Sequence of chain 1.B:
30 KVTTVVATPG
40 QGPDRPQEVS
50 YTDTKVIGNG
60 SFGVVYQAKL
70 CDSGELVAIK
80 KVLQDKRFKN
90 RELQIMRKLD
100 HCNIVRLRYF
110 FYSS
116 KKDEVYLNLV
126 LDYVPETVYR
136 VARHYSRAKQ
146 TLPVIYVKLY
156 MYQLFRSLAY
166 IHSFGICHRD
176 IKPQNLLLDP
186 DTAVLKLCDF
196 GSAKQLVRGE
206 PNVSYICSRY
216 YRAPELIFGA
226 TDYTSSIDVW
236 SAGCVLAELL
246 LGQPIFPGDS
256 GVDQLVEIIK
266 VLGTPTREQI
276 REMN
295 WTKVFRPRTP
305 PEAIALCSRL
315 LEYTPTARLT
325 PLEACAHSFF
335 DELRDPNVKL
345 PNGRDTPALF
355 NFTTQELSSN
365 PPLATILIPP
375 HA

The small molecule below binds the protein below.
Small molecule (SMILES): COc1ccc(C2=NNC(=O)/C2=N/Nc2ccc(Cl)cc2)cc1OC

Binding-site contacts:
Ligand atom N13 contacts residue ALA77 of chain 1.B at 3.4 Å.
Ligand atom O15 contacts residue VAL129 of chain 1.B at 3.0 Å (h-bond).
Ligand atom C4 contacts residue VAL64 of chain 1.B at 3.8 Å (hydrophobic).
Ligand atom C8 contacts residue ASP194 of chain 1.B at 3.5 Å.
Ligand atom C16 contacts residue LEU182 of chain 1.B at 3.5 Å (hydrophobic).
Ligand atom C14 contacts residue ASP127 of chain 1.B at 3.4 Å.
Ligand atom O9 contacts residue GLU91 of chain 1.B at 3.5 Å (salt-bridge).
Ligand atom C14 contacts residue LEU182 of chain 1.B at 3.6 Å (hydrophobic).
Ligand atom C19 contacts residue VAL129 of chain 1.B at 3.8 Å (hydrophobic).
Ligand atom C11 contacts residue LEU182 of chain 1.B at 3.7 Å (hydrophobic).
Ligand atom C7 contacts residue LEU126 of chain 1.B at 3.5 Å (hydrophobic).
Ligand atom O9 contacts residue ASP194 of chain 1.B at 3.1 Å (salt-bridge).
Ligand atom O2 contacts residue ASP194 of chain 1.B at 3.4 Å.
Ligand atom O9 contacts residue LYS79 of chain 1.B at 3.5 Å.
Ligand atom N13 contacts residue VAL104 of chain 1.B at 3.4 Å.
Ligand atom CL23 contacts residue ARG135 of chain 1.B at 3.2 Å.
Ligand atom N12 contacts residue LEU182 of chain 1.B at 3.7 Å.
Ligand atom N13 contacts residue ASP127 of chain 1.B at 2.7 Å (salt-bridge).
Ligand atom O15 contacts residue ALA77 of chain 1.B at 3.4 Å.
Ligand atom O15 contacts residue ASP127 of chain 1.B at 3.5 Å (salt-bridge).
Ligand atom C7 contacts residue CYS193 of chain 1.B at 3.6 Å (hydrophobic).
Ligand atom C10 contacts residue LYS79 of chain 1.B at 3.7 Å.
Ligand atom N18 contacts residue VAL129 of chain 1.B at 3.7 Å.
Ligand atom C8 contacts residue LYS79 of chain 1.B at 3.6 Å.
Ligand atom C21 contacts residue PRO130 of chain 1.B at 3.4 Å (hydrophobic).
Ligand atom C1 contacts residue LYS79 of chain 1.B at 3.6 Å.
Ligand atom N12 contacts residue VAL104 of chain 1.B at 3.6 Å.
Ligand atom C19 contacts residue ILE56 of chain 1.B at 3.6 Å (hydrophobic).
Ligand atom C10 contacts residue GLU91 of chain 1.B at 3.7 Å.
Ligand atom O15 contacts residue TYR128 of chain 1.B at 3.5 Å.
Ligand atom N12 contacts residue LEU126 of chain 1.B at 3.6 Å.
Ligand atom C14 contacts residue ALA77 of chain 1.B at 3.3 Å (hydrophobic).
Ligand atom C20 contacts residue VAL129 of chain 1.B at 3.0 Å (hydrophobic).
Ligand atom N18 contacts residue ILE56 of chain 1.B at 3.7 Å.
Ligand atom C10 contacts residue LEU126 of chain 1.B at 3.0 Å (hydrophobic).
Ligand atom C3 contacts residue LYS79 of chain 1.B at 3.6 Å.
Ligand atom N12 contacts residue ASP127 of chain 1.B at 3.8 Å.
Ligand atom O2 contacts residue LYS79 of chain 1.B at 2.9 Å (salt-bridge).
Ligand atom C1 contacts residue ASP194 of chain 1.B at 3.4 Å.
Ligand atom N13 contacts residue LEU182 of chain 1.B at 3.7 Å.